Sequence of chain 1.B:
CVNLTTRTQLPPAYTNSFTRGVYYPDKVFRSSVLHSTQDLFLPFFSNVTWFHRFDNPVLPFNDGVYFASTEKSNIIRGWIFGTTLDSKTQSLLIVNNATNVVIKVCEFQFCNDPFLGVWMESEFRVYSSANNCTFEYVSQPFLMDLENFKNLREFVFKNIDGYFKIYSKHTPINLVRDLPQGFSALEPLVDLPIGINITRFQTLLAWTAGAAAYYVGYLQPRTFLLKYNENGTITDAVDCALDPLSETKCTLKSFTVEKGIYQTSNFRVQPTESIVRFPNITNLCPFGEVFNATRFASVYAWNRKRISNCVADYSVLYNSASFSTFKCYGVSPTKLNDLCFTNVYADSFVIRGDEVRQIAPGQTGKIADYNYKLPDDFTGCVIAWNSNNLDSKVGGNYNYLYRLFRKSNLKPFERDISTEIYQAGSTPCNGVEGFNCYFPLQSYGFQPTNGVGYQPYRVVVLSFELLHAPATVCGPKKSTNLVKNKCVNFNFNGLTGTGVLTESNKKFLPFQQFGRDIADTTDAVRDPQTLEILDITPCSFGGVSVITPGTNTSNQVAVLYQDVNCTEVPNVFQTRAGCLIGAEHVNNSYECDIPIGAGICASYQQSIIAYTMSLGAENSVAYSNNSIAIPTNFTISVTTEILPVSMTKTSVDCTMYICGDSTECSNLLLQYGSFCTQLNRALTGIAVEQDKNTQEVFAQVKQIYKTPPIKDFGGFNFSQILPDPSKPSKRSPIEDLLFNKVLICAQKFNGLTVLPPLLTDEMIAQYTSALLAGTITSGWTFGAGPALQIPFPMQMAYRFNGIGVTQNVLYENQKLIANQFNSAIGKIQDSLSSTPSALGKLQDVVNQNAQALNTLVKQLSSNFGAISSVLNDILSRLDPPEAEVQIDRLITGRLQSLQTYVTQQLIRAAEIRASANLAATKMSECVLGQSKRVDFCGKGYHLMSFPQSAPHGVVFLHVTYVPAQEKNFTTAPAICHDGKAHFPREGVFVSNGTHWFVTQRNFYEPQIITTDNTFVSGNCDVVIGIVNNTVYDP

Sequence of chain 1.D:
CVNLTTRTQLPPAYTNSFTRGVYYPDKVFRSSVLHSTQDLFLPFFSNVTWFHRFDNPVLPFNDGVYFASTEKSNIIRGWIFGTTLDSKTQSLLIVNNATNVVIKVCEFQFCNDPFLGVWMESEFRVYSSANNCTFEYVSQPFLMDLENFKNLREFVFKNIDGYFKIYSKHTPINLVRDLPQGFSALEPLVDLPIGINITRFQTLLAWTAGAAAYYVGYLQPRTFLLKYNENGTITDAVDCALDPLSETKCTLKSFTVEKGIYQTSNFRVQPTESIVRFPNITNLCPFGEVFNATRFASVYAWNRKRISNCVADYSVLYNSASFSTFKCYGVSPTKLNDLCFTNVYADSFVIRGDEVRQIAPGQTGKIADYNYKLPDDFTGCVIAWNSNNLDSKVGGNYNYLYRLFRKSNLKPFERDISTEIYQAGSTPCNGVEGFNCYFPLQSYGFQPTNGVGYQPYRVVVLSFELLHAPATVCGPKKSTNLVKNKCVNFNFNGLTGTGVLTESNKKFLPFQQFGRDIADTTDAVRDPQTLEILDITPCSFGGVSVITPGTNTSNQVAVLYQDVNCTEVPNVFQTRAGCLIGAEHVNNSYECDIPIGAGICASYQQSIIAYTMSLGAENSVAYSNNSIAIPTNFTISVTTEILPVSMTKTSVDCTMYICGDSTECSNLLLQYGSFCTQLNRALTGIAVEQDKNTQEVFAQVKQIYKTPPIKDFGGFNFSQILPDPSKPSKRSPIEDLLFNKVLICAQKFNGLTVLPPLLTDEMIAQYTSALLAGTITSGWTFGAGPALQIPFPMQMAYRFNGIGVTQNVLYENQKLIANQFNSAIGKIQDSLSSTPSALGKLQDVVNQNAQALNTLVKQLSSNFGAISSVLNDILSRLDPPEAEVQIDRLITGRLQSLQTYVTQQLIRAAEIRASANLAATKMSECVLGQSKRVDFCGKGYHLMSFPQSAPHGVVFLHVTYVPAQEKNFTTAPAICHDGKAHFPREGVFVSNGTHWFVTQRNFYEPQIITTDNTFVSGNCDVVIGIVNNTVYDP

Binding-site contacts:
Ligand atom O6 contacts residue THR108 of chain 1.D at 3.2 Å.
Ligand atom C3 contacts residue ASN234 of chain 1.D at 3.8 Å.
Ligand atom O5 contacts residue THR236 of chain 1.D at 4.2 Å.
Ligand atom C1 contacts residue THR236 of chain 1.D at 3.6 Å.
Ligand atom O7 contacts residue GLU465 of chain 1.B at 4.3 Å.
Ligand atom C1 contacts residue ASN234 of chain 1.D at 1.4 Å.
Ligand atom O5 contacts residue THR108 of chain 1.D at 3.4 Å (h-bond).
Ligand atom C5 contacts residue ASN234 of chain 1.D at 3.7 Å.
Ligand atom C2 contacts residue ASN234 of chain 1.D at 2.4 Å.
Ligand atom O5 contacts residue ASN234 of chain 1.D at 2.4 Å (h-bond).
Ligand atom C4 contacts residue ASN234 of chain 1.D at 4.2 Å.
Ligand atom C7 contacts residue ASN234 of chain 1.D at 3.6 Å.
Ligand atom N2 contacts residue ASN234 of chain 1.D at 2.8 Å (h-bond).
Ligand atom C1 contacts residue THR108 of chain 1.D at 3.8 Å.
Ligand atom C5 contacts residue THR236 of chain 1.D at 4.3 Å.
Ligand atom C6 contacts residue THR108 of chain 1.D at 3.6 Å.
Ligand atom C8 contacts residue ASN234 of chain 1.D at 4.0 Å.
Ligand atom C5 contacts residue THR108 of chain 1.D at 4.3 Å.
Ligand atom O7 contacts residue ASN234 of chain 1.D at 3.9 Å.

This protein binds this small molecule.
Small molecule (SMILES): CC(=O)N[C@@H]1[C@@H](O)[C@H](O)[C@@H](CO)O[C@H]1O